Sequence of chain 4.A:
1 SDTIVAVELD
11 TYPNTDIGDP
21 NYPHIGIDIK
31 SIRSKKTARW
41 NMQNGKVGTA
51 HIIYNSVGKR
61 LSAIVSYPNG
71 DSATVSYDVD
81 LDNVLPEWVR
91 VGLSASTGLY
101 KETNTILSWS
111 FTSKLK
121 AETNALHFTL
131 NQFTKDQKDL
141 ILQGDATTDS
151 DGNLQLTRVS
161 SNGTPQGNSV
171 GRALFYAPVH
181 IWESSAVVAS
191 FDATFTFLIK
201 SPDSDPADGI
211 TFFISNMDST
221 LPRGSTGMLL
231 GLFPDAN

A protein and the small-molecule ligand that binds it are described below.
Small molecule (SMILES): CO[C@H]1O[C@H](CO)[C@@H](O)[C@H](O)[C@@H]1O

Binding-site contacts:
Ligand atom C6 contacts residue ALA207 of chain 4.A at 3.5 Å (hydrophobic).
Ligand atom C3 contacts residue ASN14 of chain 4.A at 3.8 Å.
Ligand atom O2 contacts residue GLY227 of chain 4.A at 4.0 Å.
Ligand atom O5 contacts residue GLY98 of chain 4.A at 4.0 Å.
Ligand atom O4 contacts residue TYR12 of chain 4.A at 3.8 Å.
Ligand atom C7 contacts residue LEU99 of chain 4.A at 4.0 Å (hydrophobic).
Ligand atom O6 contacts residue TYR100 of chain 4.A at 2.9 Å (h-bond).
Ligand atom C6 contacts residue GLY98 of chain 4.A at 4.4 Å.
Ligand atom O6 contacts residue ASP208 of chain 4.A at 3.1 Å (salt-bridge).
Ligand atom O4 contacts residue ASP208 of chain 4.A at 2.5 Å (salt-bridge).
Ligand atom O5 contacts residue LEU99 of chain 4.A at 3.0 Å (h-bond).
Ligand atom C4 contacts residue MET228 of chain 4.A at 3.7 Å (hydrophobic).
Ligand atom C4 contacts residue GLY227 of chain 4.A at 3.9 Å.
Ligand atom C5 contacts residue LEU99 of chain 4.A at 4.1 Å (hydrophobic).
Ligand atom O3 contacts residue GLY227 of chain 4.A at 3.4 Å.
Ligand atom C1 contacts residue LEU99 of chain 4.A at 3.9 Å (hydrophobic).
Ligand atom O4 contacts residue ASN14 of chain 4.A at 2.6 Å (h-bond).
Ligand atom C4 contacts residue ASN14 of chain 4.A at 3.6 Å.
Ligand atom O4 contacts residue MET228 of chain 4.A at 3.2 Å (h-bond).
Ligand atom C5 contacts residue TYR12 of chain 4.A at 4.0 Å (hydrophobic).
Ligand atom O6 contacts residue ALA207 of chain 4.A at 3.2 Å.
Ligand atom O6 contacts residue LEU99 of chain 4.A at 2.9 Å (h-bond).
Ligand atom C6 contacts residue TYR12 of chain 4.A at 3.7 Å (hydrophobic).
Ligand atom C3 contacts residue GLY227 of chain 4.A at 4.2 Å.
Ligand atom O4 contacts residue GLY227 of chain 4.A at 3.9 Å.
Ligand atom O3 contacts residue ASN14 of chain 4.A at 4.1 Å.
Ligand atom C6 contacts residue ASP208 of chain 4.A at 3.5 Å.
Ligand atom O6 contacts residue GLY98 of chain 4.A at 3.2 Å.
Ligand atom C3 contacts residue MET228 of chain 4.A at 3.8 Å (hydrophobic).
Ligand atom C6 contacts residue LEU99 of chain 4.A at 4.0 Å (hydrophobic).
Ligand atom O3 contacts residue MET228 of chain 4.A at 2.8 Å (h-bond).
Ligand atom O2 contacts residue LEU99 of chain 4.A at 3.9 Å.
Ligand atom C4 contacts residue ASP208 of chain 4.A at 3.4 Å.
Ligand atom C5 contacts residue ASP208 of chain 4.A at 4.0 Å.
Ligand atom C5 contacts residue ASN14 of chain 4.A at 4.2 Å.
Ligand atom O2 contacts residue GLY98 of chain 4.A at 3.6 Å.
Ligand atom O5 contacts residue TYR100 of chain 4.A at 4.4 Å.
Ligand atom O3 contacts residue THR226 of chain 4.A at 4.1 Å.
Ligand atom C6 contacts residue TYR100 of chain 4.A at 3.9 Å (hydrophobic).